Sequence of chain 11.A:
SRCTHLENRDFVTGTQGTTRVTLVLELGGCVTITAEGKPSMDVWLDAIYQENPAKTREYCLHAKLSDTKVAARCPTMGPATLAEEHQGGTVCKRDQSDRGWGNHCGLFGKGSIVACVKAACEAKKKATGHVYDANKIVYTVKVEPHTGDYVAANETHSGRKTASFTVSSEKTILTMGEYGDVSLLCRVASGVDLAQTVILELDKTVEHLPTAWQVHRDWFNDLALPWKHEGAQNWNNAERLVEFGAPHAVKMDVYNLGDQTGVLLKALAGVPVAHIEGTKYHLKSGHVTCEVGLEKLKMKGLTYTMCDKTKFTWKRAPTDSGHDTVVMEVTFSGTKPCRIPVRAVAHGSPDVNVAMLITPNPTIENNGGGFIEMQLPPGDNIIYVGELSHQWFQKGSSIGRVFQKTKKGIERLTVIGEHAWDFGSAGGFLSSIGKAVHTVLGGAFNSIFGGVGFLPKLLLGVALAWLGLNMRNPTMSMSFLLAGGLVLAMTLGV

Sequence of chain 11.B:
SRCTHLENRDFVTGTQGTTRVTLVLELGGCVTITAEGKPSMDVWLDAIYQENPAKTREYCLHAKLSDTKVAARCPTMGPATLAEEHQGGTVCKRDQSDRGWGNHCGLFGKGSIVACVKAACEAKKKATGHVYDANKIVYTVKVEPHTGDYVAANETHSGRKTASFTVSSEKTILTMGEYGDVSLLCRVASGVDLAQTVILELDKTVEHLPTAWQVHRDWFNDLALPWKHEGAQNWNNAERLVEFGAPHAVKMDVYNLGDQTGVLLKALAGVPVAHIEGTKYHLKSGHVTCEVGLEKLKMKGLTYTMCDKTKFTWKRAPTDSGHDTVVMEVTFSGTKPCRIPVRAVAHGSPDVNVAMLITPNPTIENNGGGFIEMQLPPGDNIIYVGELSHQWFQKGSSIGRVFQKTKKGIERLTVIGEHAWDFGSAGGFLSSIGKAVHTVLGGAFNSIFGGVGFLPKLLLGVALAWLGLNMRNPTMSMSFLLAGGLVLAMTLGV

The protein below binds the small molecule below.
Small molecule (SMILES): CC(=O)N[C@H]1[C@H](O[C@H]2[C@H](O)[C@@H](NC(C)=O)CO[C@@H]2CO[C@@H]2O[C@@H](C)[C@@H](O)[C@@H](O)[C@@H]2O)O[C@H](CO)[C@@H](O)[C@@H]1O

Binding-site contacts:
Ligand atom C1 contacts residue HIS104 of chain 11.B at 3.7 Å.
Ligand atom C5 contacts residue ASN154 of chain 11.A at 3.6 Å.
Ligand atom C1 contacts residue ASN154 of chain 11.A at 1.4 Å.
Ligand atom C7 contacts residue ASN154 of chain 11.A at 3.4 Å.
Ligand atom C3 contacts residue ASN154 of chain 11.A at 3.8 Å.
Ligand atom C4 contacts residue ASN154 of chain 11.A at 4.2 Å.
Ligand atom C6 contacts residue HIS104 of chain 11.B at 3.5 Å.
Ligand atom C5 contacts residue HIS104 of chain 11.B at 3.2 Å.
Ligand atom C6 contacts residue VAL250 of chain 11.B at 4.3 Å (hydrophobic).
Ligand atom C8 contacts residue ASN154 of chain 11.A at 3.7 Å.
Ligand atom C4 contacts residue HIS104 of chain 11.B at 4.5 Å.
Ligand atom O7 contacts residue ASN154 of chain 11.A at 3.4 Å (h-bond).
Ligand atom O5 contacts residue HIS104 of chain 11.B at 3.1 Å.
Ligand atom C2 contacts residue ASN154 of chain 11.A at 2.4 Å.
Ligand atom C8 contacts residue HIS104 of chain 11.B at 4.5 Å.
Ligand atom O5 contacts residue ASN154 of chain 11.A at 2.3 Å (h-bond).
Ligand atom N2 contacts residue ASN154 of chain 11.A at 2.9 Å (h-bond).